A small-molecule ligand and the protein it binds are described below.
Small molecule (SMILES): O=c1[nH]cnc2c1ncn2[C@@H]1O[C@H](COP(=O)(O)O)[C@@H](O)[C@H]1O

Binding-site contacts:
Ligand atom N7 contacts residue GLY304 of chain 4.B at 3.5 Å.
Ligand atom O3' contacts residue ASP255 of chain 4.B at 2.3 Å (salt-bridge).
Ligand atom O2' contacts residue ASP255 of chain 4.B at 2.5 Å (salt-bridge).
Ligand atom N7 contacts residue MET305 of chain 4.B at 3.1 Å (h-bond).
Ligand atom O1P contacts residue TYR302 of chain 4.B at 2.5 Å (h-bond).
Ligand atom C8 contacts residue ILE221 of chain 4.B at 3.6 Å (hydrophobic).
Ligand atom O3P contacts residue GLY219 of chain 4.B at 3.5 Å.
Ligand atom O6 contacts residue GLY304 of chain 4.B at 3.4 Å.
Ligand atom C4 contacts residue ILE221 of chain 4.B at 3.5 Å (hydrophobic).
Ligand atom O1P contacts residue SER279 of chain 4.B at 2.8 Å (h-bond).
Ligand atom C2' contacts residue ASP255 of chain 4.B at 3.8 Å.
Ligand atom O5' contacts residue GLY256 of chain 4.B at 3.4 Å.
Ligand atom N1 contacts residue 8KY1 of chain 4.O at 3.4 Å.
Ligand atom N3 contacts residue CYS222 of chain 4.B at 3.5 Å.
Ligand atom O3' contacts residue MET276 of chain 4.B at 3.6 Å (h-bond).
Ligand atom N9 contacts residue ILE221 of chain 4.B at 3.7 Å.
Ligand atom C2 contacts residue 8KY1 of chain 4.O at 3.4 Å.
Ligand atom C4' contacts residue ASP255 of chain 4.B at 3.6 Å.
Ligand atom O6 contacts residue GLY306 of chain 4.B at 2.6 Å (h-bond).
Ligand atom O2P contacts residue SER279 of chain 4.B at 3.6 Å (h-bond).
Ligand atom C2 contacts residue CYS222 of chain 4.B at 3.2 Å (hydrophobic).
Ligand atom O5' contacts residue GLY219 of chain 4.B at 3.5 Å.
Ligand atom P contacts residue SER279 of chain 4.B at 3.8 Å.
Ligand atom N7 contacts residue MET72 of chain 4.B at 3.5 Å.
Ligand atom C3' contacts residue ASP255 of chain 4.B at 3.4 Å.
Ligand atom C6 contacts residue ILE221 of chain 4.B at 3.7 Å (hydrophobic).
Ligand atom C5' contacts residue TYR302 of chain 4.B at 3.6 Å (hydrophobic).
Ligand atom C2 contacts residue GLU332 of chain 4.B at 3.6 Å.
Ligand atom C6 contacts residue GLY306 of chain 4.B at 3.7 Å.
Ligand atom C5 contacts residue ILE221 of chain 4.B at 3.2 Å (hydrophobic).
Ligand atom N7 contacts residue ILE221 of chain 4.B at 3.3 Å.
Ligand atom O1P contacts residue SER220 of chain 4.B at 3.0 Å (h-bond).
Ligand atom O3P contacts residue GLY257 of chain 4.B at 3.1 Å (h-bond).
Ligand atom C8 contacts residue MET72 of chain 4.B at 3.4 Å (hydrophobic).
Ligand atom N1 contacts residue GLU332 of chain 4.B at 2.9 Å (salt-bridge).
Ligand atom O6 contacts residue MET305 of chain 4.B at 3.2 Å (h-bond).
Ligand atom O2P contacts residue GLY278 of chain 4.B at 2.9 Å (h-bond).
Ligand atom O1P contacts residue GLY278 of chain 4.B at 3.5 Å.
Ligand atom O3P contacts residue SER220 of chain 4.B at 2.9 Å (h-bond).
Ligand atom O3' contacts residue ALA70 of chain 4.B at 3.6 Å.

Sequence of chain 4.B:
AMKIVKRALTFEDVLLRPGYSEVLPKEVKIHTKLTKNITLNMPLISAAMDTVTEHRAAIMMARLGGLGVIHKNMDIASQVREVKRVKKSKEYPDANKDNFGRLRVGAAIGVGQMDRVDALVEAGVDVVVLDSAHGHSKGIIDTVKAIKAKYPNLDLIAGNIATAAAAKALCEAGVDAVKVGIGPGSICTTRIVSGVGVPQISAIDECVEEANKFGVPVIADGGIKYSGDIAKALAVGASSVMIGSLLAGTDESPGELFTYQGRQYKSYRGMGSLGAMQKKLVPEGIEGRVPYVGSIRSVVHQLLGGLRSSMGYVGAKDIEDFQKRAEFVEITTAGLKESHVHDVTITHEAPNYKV

Sequence of chain 2.B:
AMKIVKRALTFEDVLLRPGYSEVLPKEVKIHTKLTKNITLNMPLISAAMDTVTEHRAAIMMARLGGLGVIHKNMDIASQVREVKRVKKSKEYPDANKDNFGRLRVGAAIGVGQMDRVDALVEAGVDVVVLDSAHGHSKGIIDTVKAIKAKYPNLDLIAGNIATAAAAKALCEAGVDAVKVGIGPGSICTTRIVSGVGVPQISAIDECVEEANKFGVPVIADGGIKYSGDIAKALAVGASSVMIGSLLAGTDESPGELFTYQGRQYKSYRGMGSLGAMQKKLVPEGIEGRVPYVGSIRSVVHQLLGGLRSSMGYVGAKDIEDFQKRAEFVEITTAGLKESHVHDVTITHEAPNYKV